Sequence of chain 43.A:
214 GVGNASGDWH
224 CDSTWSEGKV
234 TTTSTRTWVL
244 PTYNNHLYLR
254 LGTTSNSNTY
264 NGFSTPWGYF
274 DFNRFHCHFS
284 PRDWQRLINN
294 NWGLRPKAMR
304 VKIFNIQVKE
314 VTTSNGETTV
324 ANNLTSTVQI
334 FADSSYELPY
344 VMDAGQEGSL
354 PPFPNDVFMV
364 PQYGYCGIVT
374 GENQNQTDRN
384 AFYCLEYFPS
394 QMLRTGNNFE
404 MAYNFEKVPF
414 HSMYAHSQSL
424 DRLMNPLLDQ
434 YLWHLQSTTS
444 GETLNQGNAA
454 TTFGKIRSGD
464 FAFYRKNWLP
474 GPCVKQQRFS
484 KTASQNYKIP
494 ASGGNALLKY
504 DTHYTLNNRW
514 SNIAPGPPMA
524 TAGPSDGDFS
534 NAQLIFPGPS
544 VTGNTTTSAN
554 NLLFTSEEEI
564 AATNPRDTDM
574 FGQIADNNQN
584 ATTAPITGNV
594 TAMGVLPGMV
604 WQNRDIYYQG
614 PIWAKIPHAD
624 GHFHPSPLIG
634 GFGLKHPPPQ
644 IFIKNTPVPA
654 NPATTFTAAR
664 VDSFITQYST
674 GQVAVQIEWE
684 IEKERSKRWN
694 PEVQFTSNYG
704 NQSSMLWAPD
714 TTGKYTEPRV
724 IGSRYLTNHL

This small molecule binds to this protein.
Small molecule (SMILES): Nc1ncnc2c1ncn2[C@H]1C[C@H](O)[C@@H](COP(=O)(O)O)O1

Binding-site contacts:
Ligand atom C2 contacts residue PRO628 of chain 43.A at 3.5 Å (hydrophobic).
Ligand atom N7 contacts residue HIS627 of chain 43.A at 4.1 Å.
Ligand atom C3' contacts residue HIS627 of chain 43.A at 4.3 Å.
Ligand atom N7 contacts residue SER629 of chain 43.A at 3.1 Å (h-bond).
Ligand atom N9 contacts residue PRO412 of chain 43.A at 4.2 Å.
Ligand atom N1 contacts residue VAL411 of chain 43.A at 4.3 Å.
Ligand atom N7 contacts residue PRO628 of chain 43.A at 3.3 Å (h-bond).
Ligand atom N1 contacts residue GLY636 of chain 43.A at 2.9 Å (h-bond).
Ligand atom P contacts residue HIS625 of chain 21.A at 3.9 Å.
Ligand atom C5 contacts residue SER629 of chain 43.A at 3.5 Å.
Ligand atom N6 contacts residue GLY636 of chain 43.A at 3.2 Å (h-bond).
Ligand atom C6 contacts residue GLY636 of chain 43.A at 3.6 Å.
Ligand atom N6 contacts residue PRO628 of chain 43.A at 3.4 Å (h-bond).
Ligand atom N7 contacts residue PRO412 of chain 43.A at 4.3 Å.
Ligand atom C4 contacts residue PRO628 of chain 43.A at 3.0 Å (hydrophobic).
Ligand atom C6 contacts residue PRO412 of chain 43.A at 4.3 Å (hydrophobic).
Ligand atom C5 contacts residue PRO628 of chain 43.A at 2.7 Å (hydrophobic).
Ligand atom N7 contacts residue ASN606 of chain 43.A at 4.2 Å.
Ligand atom C8 contacts residue PRO412 of chain 43.A at 4.3 Å (hydrophobic).
Ligand atom C1' contacts residue PRO628 of chain 43.A at 3.9 Å (hydrophobic).
Ligand atom C6 contacts residue SER629 of chain 43.A at 3.5 Å.
Ligand atom N6 contacts residue GLY634 of chain 43.A at 3.8 Å.
Ligand atom N9 contacts residue PRO628 of chain 43.A at 3.7 Å.
Ligand atom O1P contacts residue HIS625 of chain 21.A at 2.8 Å (h-bond).
Ligand atom C2' contacts residue HIS627 of chain 43.A at 3.2 Å.
Ligand atom N6 contacts residue SER629 of chain 43.A at 3.0 Å (h-bond).
Ligand atom N1 contacts residue PRO628 of chain 43.A at 3.2 Å (h-bond).
Ligand atom C8 contacts residue SER629 of chain 43.A at 4.2 Å.
Ligand atom N6 contacts residue PHE635 of chain 43.A at 3.7 Å.
Ligand atom C2' contacts residue PRO628 of chain 43.A at 3.6 Å (hydrophobic).
Ligand atom C1' contacts residue HIS627 of chain 43.A at 4.3 Å.
Ligand atom O3' contacts residue PRO628 of chain 43.A at 4.1 Å.
Ligand atom C8 contacts residue PRO628 of chain 43.A at 3.8 Å (hydrophobic).
Ligand atom C2 contacts residue GLY636 of chain 43.A at 3.2 Å.
Ligand atom N3 contacts residue PRO628 of chain 43.A at 3.5 Å (h-bond).
Ligand atom C5 contacts residue PRO412 of chain 43.A at 4.2 Å (hydrophobic).
Ligand atom C8 contacts residue HIS627 of chain 43.A at 3.5 Å.
Ligand atom C4 contacts residue PRO412 of chain 43.A at 4.1 Å (hydrophobic).
Ligand atom C6 contacts residue PRO628 of chain 43.A at 2.8 Å (hydrophobic).
Ligand atom O2P contacts residue ASP623 of chain 21.A at 3.2 Å (salt-bridge).

Sequence of chain 21.A:
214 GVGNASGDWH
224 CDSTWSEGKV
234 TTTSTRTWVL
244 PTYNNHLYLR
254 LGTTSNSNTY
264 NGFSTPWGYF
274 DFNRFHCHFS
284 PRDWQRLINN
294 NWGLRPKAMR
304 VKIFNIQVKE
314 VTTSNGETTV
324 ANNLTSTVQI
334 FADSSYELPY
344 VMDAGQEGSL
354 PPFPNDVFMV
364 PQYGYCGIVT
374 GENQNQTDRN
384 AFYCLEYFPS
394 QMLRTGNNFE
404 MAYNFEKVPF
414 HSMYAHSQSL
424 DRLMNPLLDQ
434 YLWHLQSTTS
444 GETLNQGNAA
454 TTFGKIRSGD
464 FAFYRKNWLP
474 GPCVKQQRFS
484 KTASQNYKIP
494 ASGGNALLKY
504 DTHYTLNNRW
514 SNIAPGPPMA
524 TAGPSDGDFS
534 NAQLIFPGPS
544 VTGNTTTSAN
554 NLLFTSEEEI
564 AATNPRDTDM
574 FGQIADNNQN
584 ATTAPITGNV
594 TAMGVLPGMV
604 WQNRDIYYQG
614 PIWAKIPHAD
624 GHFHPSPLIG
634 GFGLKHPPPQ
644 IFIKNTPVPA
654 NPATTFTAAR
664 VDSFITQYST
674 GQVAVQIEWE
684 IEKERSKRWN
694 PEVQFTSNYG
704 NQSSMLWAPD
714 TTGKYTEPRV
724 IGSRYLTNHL